Binding-site contacts:
Ligand atom C contacts residue TYR47 of chain 1.I at 3.6 Å (hydrophobic).
Ligand atom CBA contacts residue TYR47 of chain 1.I at 3.8 Å (hydrophobic).
Ligand atom CAV contacts residue TYR61 of chain 1.I at 3.4 Å (hydrophobic).
Ligand atom CAX contacts residue TYR61 of chain 1.I at 3.5 Å (hydrophobic).
Ligand atom OD1 contacts residue TRP37 of chain 1.I at 3.8 Å.
Ligand atom CB contacts residue TYR47 of chain 1.I at 3.8 Å (hydrophobic).
Ligand atom CG contacts residue HIS64 of chain 1.I at 3.8 Å.
Ligand atom CG contacts residue TRP66 of chain 1.I at 3.6 Å (hydrophobic).
Ligand atom CA contacts residue HIS59 of chain 1.I at 3.3 Å.
Ligand atom CAY contacts residue TYR47 of chain 1.I at 3.9 Å (hydrophobic).
Ligand atom CB contacts residue TRP66 of chain 1.I at 3.5 Å (hydrophobic).
Ligand atom OAF contacts residue HIS64 of chain 1.I at 3.2 Å.
Ligand atom NAR contacts residue PRO48 of chain 1.I at 3.7 Å.
Ligand atom CG contacts residue TRP37 of chain 1.I at 3.8 Å (hydrophobic).
Ligand atom OAF contacts residue TYR61 of chain 1.I at 3.6 Å.
Ligand atom OAH contacts residue TYR61 of chain 1.I at 3.4 Å.
Ligand atom C contacts residue HIS59 of chain 1.I at 3.6 Å.
Ligand atom NAR contacts residue ARG56 of chain 1.I at 3.0 Å (salt-bridge).
Ligand atom CAE contacts residue TYR47 of chain 1.I at 3.6 Å (hydrophobic).
Ligand atom CAN contacts residue ARG56 of chain 1.I at 3.8 Å.
Ligand atom CAN contacts residue PRO35 of chain 1.I at 3.8 Å (hydrophobic).
Ligand atom NAT contacts residue TYR61 of chain 1.I at 3.6 Å.
Ligand atom CBB contacts residue ILE58 of chain 1.I at 3.8 Å (hydrophobic).
Ligand atom CD2 contacts residue TRP37 of chain 1.I at 3.6 Å (hydrophobic).
Ligand atom SAU contacts residue PHE25 of chain 1.I at 3.8 Å.
Ligand atom CAK contacts residue HIS59 of chain 1.I at 3.7 Å.
Ligand atom OAF contacts residue PHE40 of chain 1.I at 3.5 Å.
Ligand atom O contacts residue TYR47 of chain 1.I at 2.7 Å (h-bond).
Ligand atom CB contacts residue HIS59 of chain 1.I at 3.4 Å.
Ligand atom OD1 contacts residue SER60 of chain 1.I at 2.6 Å (h-bond).
Ligand atom N contacts residue TYR47 of chain 1.I at 3.8 Å.
Ligand atom CD2 contacts residue TYR47 of chain 1.I at 3.5 Å (hydrophobic).
Ligand atom OD1 contacts residue TYR61 of chain 1.I at 3.8 Å.
Ligand atom CG contacts residue SER60 of chain 1.I at 3.7 Å.
Ligand atom CAA contacts residue TYR61 of chain 1.I at 3.4 Å (hydrophobic).
Ligand atom NAS contacts residue HIS59 of chain 1.I at 2.9 Å (h-bond).
Ligand atom CAN contacts residue PRO48 of chain 1.I at 3.0 Å (hydrophobic).
Ligand atom CAM contacts residue ILE58 of chain 1.I at 3.5 Å (hydrophobic).
Ligand atom OD1 contacts residue HIS64 of chain 1.I at 2.8 Å (h-bond).
Ligand atom CAE contacts residue TRP37 of chain 1.I at 3.8 Å (hydrophobic).

This small molecule binds to this protein.
Small molecule (SMILES): CC(=O)N[C@H](C(=O)N1C[C@H](O)C[C@H]1C(=O)NCc1ccc(-c2scnc2C)cc1)C(C)(C)C

Sequence of chain 1.I:
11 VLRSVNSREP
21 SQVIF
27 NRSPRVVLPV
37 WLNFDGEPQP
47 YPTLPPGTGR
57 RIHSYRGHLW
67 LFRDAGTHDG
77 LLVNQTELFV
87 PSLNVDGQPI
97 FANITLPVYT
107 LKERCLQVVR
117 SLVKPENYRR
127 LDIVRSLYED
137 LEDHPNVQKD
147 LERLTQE